Sequence of chain 1.A:
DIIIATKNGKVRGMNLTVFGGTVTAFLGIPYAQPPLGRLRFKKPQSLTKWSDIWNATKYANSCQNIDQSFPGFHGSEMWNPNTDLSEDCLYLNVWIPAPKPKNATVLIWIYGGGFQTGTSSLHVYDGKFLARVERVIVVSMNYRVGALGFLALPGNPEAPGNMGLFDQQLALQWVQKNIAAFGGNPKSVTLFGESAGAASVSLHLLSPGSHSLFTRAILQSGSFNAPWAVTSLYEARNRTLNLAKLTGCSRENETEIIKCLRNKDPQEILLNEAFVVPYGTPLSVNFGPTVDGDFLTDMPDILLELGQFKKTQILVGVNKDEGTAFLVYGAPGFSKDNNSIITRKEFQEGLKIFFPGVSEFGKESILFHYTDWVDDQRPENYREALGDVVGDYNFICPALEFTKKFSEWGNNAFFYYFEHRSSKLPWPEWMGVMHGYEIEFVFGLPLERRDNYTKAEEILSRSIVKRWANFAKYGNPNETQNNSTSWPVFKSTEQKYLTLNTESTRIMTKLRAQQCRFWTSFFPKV

The small molecule below binds the protein below.
Small molecule (SMILES): O=S(=O)(NC[C@@H]1CCCN(Cc2ccccc2)C1)c1ccc2ccccc2c1

Binding-site contacts:
Ligand atom C7 contacts residue GLY118 of chain 1.A at 3.8 Å.
Ligand atom C3 contacts residue SER199 of chain 1.A at 3.4 Å.
Ligand atom C8 contacts residue GLY118 of chain 1.A at 3.9 Å.
Ligand atom O1 contacts residue GLN120 of chain 1.A at 3.1 Å.
Ligand atom C9 contacts residue TRP83 of chain 1.A at 4.0 Å (hydrophobic).
Ligand atom C5 contacts residue HIS439 of chain 1.A at 3.3 Å.
Ligand atom C13 contacts residue GLY118 of chain 1.A at 3.7 Å.
Ligand atom C8 contacts residue SER288 of chain 1.A at 3.4 Å.
Ligand atom C2 contacts residue TRP232 of chain 1.A at 3.9 Å (hydrophobic).
Ligand atom N1 contacts residue TYR333 of chain 1.A at 3.9 Å.
Ligand atom C3 contacts residue PHE399 of chain 1.A at 4.0 Å (hydrophobic).
Ligand atom C1 contacts residue MET438 of chain 1.A at 3.9 Å (hydrophobic).
Ligand atom C16 contacts residue GLY118 of chain 1.A at 3.6 Å.
Ligand atom C12 contacts residue GLY118 of chain 1.A at 3.4 Å.
Ligand atom C14 contacts residue GLY118 of chain 1.A at 3.5 Å.
Ligand atom C3 contacts residue PHE330 of chain 1.A at 3.9 Å (hydrophobic).
Ligand atom C6 contacts residue LEU287 of chain 1.A at 3.9 Å (hydrophobic).
Ligand atom N2 contacts residue THR121 of chain 1.A at 3.5 Å (h-bond).
Ligand atom C7 contacts residue SER199 of chain 1.A at 3.8 Å.
Ligand atom C4 contacts residue TRP83 of chain 1.A at 4.0 Å (hydrophobic).
Ligand atom C12 contacts residue GLY117 of chain 1.A at 3.8 Å.
Ligand atom C8 contacts residue LEU287 of chain 1.A at 3.8 Å (hydrophobic).
Ligand atom O1 contacts residue GLY117 of chain 1.A at 3.2 Å (h-bond).
Ligand atom C11 contacts residue GLY118 of chain 1.A at 3.8 Å.
Ligand atom C3 contacts residue HIS439 of chain 1.A at 3.9 Å.
Ligand atom C1 contacts residue TRP83 of chain 1.A at 3.8 Å (hydrophobic).
Ligand atom C1 contacts residue TYR441 of chain 1.A at 3.8 Å (hydrophobic).
Ligand atom C17 contacts residue PHE330 of chain 1.A at 4.0 Å (hydrophobic).
Ligand atom C20 contacts residue ASP71 of chain 1.A at 4.0 Å.
Ligand atom C10 contacts residue TRP83 of chain 1.A at 4.0 Å (hydrophobic).
Ligand atom C4 contacts residue TRP431 of chain 1.A at 3.4 Å (hydrophobic).
Ligand atom S1 contacts residue GLY117 of chain 1.A at 3.9 Å.
Ligand atom O1 contacts residue THR121 of chain 1.A at 3.8 Å.
Ligand atom C11 contacts residue SER288 of chain 1.A at 3.5 Å.
Ligand atom C5 contacts residue TRP83 of chain 1.A at 3.8 Å (hydrophobic).
Ligand atom C19 contacts residue TYR333 of chain 1.A at 3.6 Å (hydrophobic).
Ligand atom C9 contacts residue TYR333 of chain 1.A at 3.7 Å (hydrophobic).
Ligand atom C2 contacts residue LEU287 of chain 1.A at 3.8 Å (hydrophobic).
Ligand atom C1 contacts residue HIS439 of chain 1.A at 4.0 Å.
Ligand atom C2 contacts residue PHE399 of chain 1.A at 3.9 Å (hydrophobic).